Sequence of chain 1.A:
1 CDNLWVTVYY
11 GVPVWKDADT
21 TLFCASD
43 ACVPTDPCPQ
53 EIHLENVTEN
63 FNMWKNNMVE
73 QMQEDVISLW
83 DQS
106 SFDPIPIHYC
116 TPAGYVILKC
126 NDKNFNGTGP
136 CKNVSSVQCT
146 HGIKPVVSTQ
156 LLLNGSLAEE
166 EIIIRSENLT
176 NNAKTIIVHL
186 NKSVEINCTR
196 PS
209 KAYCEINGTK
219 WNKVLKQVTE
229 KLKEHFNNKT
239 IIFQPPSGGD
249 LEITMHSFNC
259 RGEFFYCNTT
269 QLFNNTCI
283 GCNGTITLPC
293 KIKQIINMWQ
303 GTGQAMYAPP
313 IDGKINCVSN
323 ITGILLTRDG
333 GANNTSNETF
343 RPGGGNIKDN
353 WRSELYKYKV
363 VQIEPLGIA

Binding-site contacts:
Ligand atom N2 contacts residue VAL320 of chain 1.A at 4.2 Å.
Ligand atom C8 contacts residue GLU190 of chain 1.A at 3.7 Å.
Ligand atom C4 contacts residue ASN192 of chain 1.A at 4.2 Å.
Ligand atom N2 contacts residue ASN192 of chain 1.A at 2.9 Å (h-bond).
Ligand atom C3 contacts residue ASN192 of chain 1.A at 3.8 Å.
Ligand atom O5 contacts residue THR194 of chain 1.A at 4.2 Å.
Ligand atom C8 contacts residue VAL320 of chain 1.A at 4.3 Å (hydrophobic).
Ligand atom C5 contacts residue ASN192 of chain 1.A at 3.6 Å.
Ligand atom C1 contacts residue ASN192 of chain 1.A at 1.4 Å.
Ligand atom C7 contacts residue ASN192 of chain 1.A at 3.9 Å.
Ligand atom O7 contacts residue ASN192 of chain 1.A at 4.4 Å.
Ligand atom C2 contacts residue ASN192 of chain 1.A at 2.4 Å.
Ligand atom O5 contacts residue ASN192 of chain 1.A at 2.4 Å (h-bond).

A small-molecule ligand and the protein it binds are described below.
Small molecule (SMILES): CC(=O)N[C@@H]1[C@@H](O)[C@H](O)[C@@H](CO)O[C@H]1O